Sequence of chain 2.B:
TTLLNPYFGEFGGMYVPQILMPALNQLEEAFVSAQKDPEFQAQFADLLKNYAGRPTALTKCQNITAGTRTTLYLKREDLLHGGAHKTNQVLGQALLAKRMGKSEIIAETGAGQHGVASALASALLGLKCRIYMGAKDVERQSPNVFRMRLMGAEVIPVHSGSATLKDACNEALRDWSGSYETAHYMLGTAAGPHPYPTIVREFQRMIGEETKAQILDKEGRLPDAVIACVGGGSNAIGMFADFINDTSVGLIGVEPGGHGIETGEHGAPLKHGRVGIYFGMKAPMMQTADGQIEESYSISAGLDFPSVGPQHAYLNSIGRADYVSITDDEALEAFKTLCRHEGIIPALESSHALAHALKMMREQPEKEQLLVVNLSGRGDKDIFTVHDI

A protein and the small-molecule ligand that binds it are described below.
Small molecule (SMILES): O=P(O)(O)OCCNS(=O)(=O)c1ccc(OC(F)(F)F)cc1

Binding-site contacts:
Ligand atom F10 contacts residue ALA129 of chain 2.A at 3.4 Å.
Ligand atom O20 contacts residue SER235 of chain 2.A at 3.5 Å (h-bond).
Ligand atom C5 contacts residue TYR175 of chain 2.A at 3.4 Å (hydrophobic).
Ligand atom C1 contacts residue PHE212 of chain 2.A at 3.7 Å (hydrophobic).
Ligand atom O16 contacts residue PHE212 of chain 2.A at 3.7 Å.
Ligand atom O19 contacts residue THR183 of chain 2.A at 3.4 Å.
Ligand atom O19 contacts residue GLY234 of chain 2.A at 3.7 Å.
Ligand atom O21 contacts residue GLU49 of chain 2.A at 3.3 Å.
Ligand atom C3 contacts residue THR183 of chain 2.A at 3.7 Å.
Ligand atom S12 contacts residue TYR175 of chain 2.A at 3.8 Å.
Ligand atom F11 contacts residue ILE153 of chain 2.A at 3.6 Å.
Ligand atom O20 contacts residue GLY234 of chain 2.A at 2.9 Å (h-bond).
Ligand atom C5 contacts residue LEU127 of chain 2.A at 3.7 Å (hydrophobic).
Ligand atom O18 contacts residue GLY184 of chain 2.A at 2.8 Å (h-bond).
Ligand atom O21 contacts residue PHE22 of chain 2.A at 3.2 Å.
Ligand atom F9F contacts residue ALA129 of chain 2.A at 3.3 Å.
Ligand atom C4 contacts residue LEU100 of chain 2.A at 3.6 Å (hydrophobic).
Ligand atom O7 contacts residue ALA59 of chain 2.A at 3.4 Å.
Ligand atom O19 contacts residue ILE64 of chain 2.A at 3.5 Å.
Ligand atom O22 contacts residue ILE232 of chain 2.A at 3.6 Å.
Ligand atom P17 contacts residue GLY184 of chain 2.A at 3.8 Å.
Ligand atom O18 contacts residue GLY213 of chain 2.A at 2.8 Å (h-bond).
Ligand atom O19 contacts residue SER235 of chain 2.A at 2.5 Å (h-bond).
Ligand atom C6 contacts residue PHE212 of chain 2.A at 3.7 Å (hydrophobic).
Ligand atom O19 contacts residue GLY184 of chain 2.A at 3.6 Å (h-bond).
Ligand atom O7 contacts residue PHE212 of chain 2.A at 3.8 Å.
Ligand atom F10 contacts residue LEU127 of chain 2.A at 3.5 Å.
Ligand atom F10 contacts residue ILE153 of chain 2.A at 3.5 Å.
Ligand atom C14 contacts residue TYR175 of chain 2.A at 3.4 Å (hydrophobic).
Ligand atom C3 contacts residue LEU100 of chain 2.A at 3.6 Å (hydrophobic).
Ligand atom F11 contacts residue PHE212 of chain 2.A at 3.8 Å.
Ligand atom F9F contacts residue PRO18 of chain 2.B at 3.4 Å.
Ligand atom O21 contacts residue LEU100 of chain 2.A at 3.4 Å.
Ligand atom O22 contacts residue TYR175 of chain 2.A at 2.8 Å (h-bond).
Ligand atom O18 contacts residue PHE212 of chain 2.A at 3.4 Å.
Ligand atom C14 contacts residue THR183 of chain 2.A at 3.6 Å.
Ligand atom P17 contacts residue SER235 of chain 2.A at 3.7 Å.
Ligand atom O16 contacts residue THR183 of chain 2.A at 3.6 Å.
Ligand atom F9F contacts residue ALA59 of chain 2.A at 3.7 Å.
Ligand atom O18 contacts residue THR183 of chain 2.A at 3.7 Å.

Sequence of chain 2.A:
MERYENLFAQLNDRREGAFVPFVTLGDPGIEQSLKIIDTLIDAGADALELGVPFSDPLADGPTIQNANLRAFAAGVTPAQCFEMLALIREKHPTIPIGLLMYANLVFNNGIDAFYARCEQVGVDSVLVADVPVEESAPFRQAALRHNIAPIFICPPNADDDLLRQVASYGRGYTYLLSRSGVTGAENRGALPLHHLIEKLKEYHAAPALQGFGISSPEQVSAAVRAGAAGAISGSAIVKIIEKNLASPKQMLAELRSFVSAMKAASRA